Binding-site contacts:
Ligand atom O2 contacts residue ASN90 of chain 1.L at 3.0 Å (h-bond).
Ligand atom O3 contacts residue GLU51 of chain 1.L at 4.2 Å.
Ligand atom C3 contacts residue GLU51 of chain 1.L at 4.4 Å.
Ligand atom O1 contacts residue GLN56 of chain 1.L at 4.2 Å.
Ligand atom C5 contacts residue GLN56 of chain 1.L at 4.4 Å.
Ligand atom C6 contacts residue GLU51 of chain 1.L at 4.2 Å.
Ligand atom O3 contacts residue LYS91 of chain 1.L at 2.9 Å (salt-bridge).
Ligand atom C3 contacts residue ASN90 of chain 1.L at 3.8 Å.
Ligand atom O5 contacts residue GLN56 of chain 1.L at 3.6 Å (h-bond).
Ligand atom C6 contacts residue TRP88 of chain 1.L at 3.5 Å (hydrophobic).
Ligand atom O4 contacts residue GLU51 of chain 1.L at 2.6 Å (salt-bridge).
Ligand atom O1 contacts residue GOL1 of chain 1.SA at 3.6 Å.
Ligand atom C4 contacts residue LYS91 of chain 1.L at 4.0 Å.
Ligand atom C4 contacts residue GLN56 of chain 1.L at 4.4 Å.
Ligand atom O6 contacts residue TRP88 of chain 1.L at 3.5 Å.
Ligand atom C4 contacts residue TRP88 of chain 1.L at 3.6 Å (hydrophobic).
Ligand atom C4 contacts residue GLU51 of chain 1.L at 3.3 Å.
Ligand atom C2 contacts residue ASN90 of chain 1.L at 4.0 Å.
Ligand atom O2 contacts residue GOL1 of chain 1.SA at 4.4 Å.
Ligand atom C5 contacts residue TRP88 of chain 1.L at 3.5 Å (hydrophobic).
Ligand atom C3 contacts residue TRP88 of chain 1.L at 3.7 Å (hydrophobic).
Ligand atom C5 contacts residue GLU51 of chain 1.L at 4.4 Å.
Ligand atom C6 contacts residue HIS57 of chain 1.L at 3.7 Å.
Ligand atom O6 contacts residue HIS57 of chain 1.L at 3.9 Å.
Ligand atom C6 contacts residue GLN61 of chain 1.L at 4.0 Å.
Ligand atom O4 contacts residue GLN56 of chain 1.L at 3.2 Å.
Ligand atom O6 contacts residue GLN56 of chain 1.L at 3.7 Å.
Ligand atom O3 contacts residue ASN90 of chain 1.L at 2.8 Å (h-bond).
Ligand atom C2 contacts residue LYS91 of chain 1.L at 4.2 Å.
Ligand atom C6 contacts residue GLN56 of chain 1.L at 4.0 Å.
Ligand atom C3 contacts residue LYS91 of chain 1.L at 3.9 Å.
Ligand atom O6 contacts residue GLN61 of chain 1.L at 2.9 Å (h-bond).
Ligand atom O4 contacts residue LYS91 of chain 1.L at 3.2 Å (salt-bridge).
Ligand atom O3 contacts residue TRP88 of chain 1.L at 3.9 Å.

A small-molecule ligand and the protein it binds are described below.
Small molecule (SMILES): OC[C@H]1O[C@@H](O)[C@H](O)[C@@H](O)[C@H]1O

Sequence of chain 1.L:
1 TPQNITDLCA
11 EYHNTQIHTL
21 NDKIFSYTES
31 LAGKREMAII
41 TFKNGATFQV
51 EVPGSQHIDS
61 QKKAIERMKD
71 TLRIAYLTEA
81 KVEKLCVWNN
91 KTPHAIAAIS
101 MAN